Binding-site contacts:
Ligand atom O contacts residue TYR7 of chain 1.A at 3.4 Å.
Ligand atom CD2 contacts residue TYR7 of chain 1.A at 3.5 Å (hydrophobic).
Ligand atom N contacts residue TYR7 of chain 1.A at 3.4 Å (h-bond).
Ligand atom O contacts residue ILE66 of chain 1.A at 3.3 Å.
Ligand atom CD1 contacts residue SER67 of chain 1.A at 3.2 Å.
Ligand atom N contacts residue TYR99 of chain 1.A at 3.0 Å (h-bond).
Ligand atom OG contacts residue ASN70 of chain 1.A at 2.5 Å (h-bond).
Ligand atom O contacts residue TYR159 of chain 1.A at 2.7 Å (h-bond).
Ligand atom CA contacts residue SER77 of chain 1.A at 3.4 Å.
Ligand atom CD1 contacts residue SER77 of chain 1.A at 3.4 Å.
Ligand atom CA contacts residue TYR171 of chain 1.A at 3.5 Å (hydrophobic).
Ligand atom CD2 contacts residue ASN63 of chain 1.A at 3.5 Å.
Ligand atom CB contacts residue GLU76 of chain 1.A at 3.4 Å.
Ligand atom CB contacts residue ASN63 of chain 1.A at 3.5 Å.
Ligand atom CD1 contacts residue ASN63 of chain 1.A at 3.4 Å.
Ligand atom CG contacts residue ASN63 of chain 1.A at 3.3 Å.
Ligand atom O contacts residue LYS146 of chain 1.A at 3.0 Å (salt-bridge).
Ligand atom O contacts residue TRP147 of chain 1.A at 3.3 Å (h-bond).
Ligand atom N contacts residue SER77 of chain 1.A at 2.8 Å (h-bond).
Ligand atom CD2 contacts residue TYR9 of chain 1.A at 3.4 Å (hydrophobic).
Ligand atom CB contacts residue TRP167 of chain 1.A at 3.4 Å (hydrophobic).
Ligand atom CA contacts residue TYR159 of chain 1.A at 3.5 Å (hydrophobic).
Ligand atom CB contacts residue GLU152 of chain 1.A at 3.3 Å.
Ligand atom CA contacts residue TYR7 of chain 1.A at 3.2 Å (hydrophobic).
Ligand atom N contacts residue ASN63 of chain 1.A at 3.0 Å (h-bond).
Ligand atom OG contacts residue THR69 of chain 1.A at 3.2 Å.
Ligand atom OG contacts residue GLU76 of chain 1.A at 2.9 Å (salt-bridge).
Ligand atom N contacts residue TYR159 of chain 1.A at 3.5 Å.
Ligand atom OG contacts residue ARG62 of chain 1.A at 3.1 Å (salt-bridge).
Ligand atom NE2 contacts residue ASN63 of chain 1.A at 3.4 Å (h-bond).
Ligand atom O contacts residue ASN80 of chain 1.A at 2.9 Å (h-bond).
Ligand atom C contacts residue TYR7 of chain 1.A at 3.2 Å (hydrophobic).
Ligand atom CB contacts residue ASN70 of chain 1.A at 3.4 Å.
Ligand atom O contacts residue TYR84 of chain 1.A at 3.4 Å (h-bond).
Ligand atom OXT contacts residue THR143 of chain 1.A at 2.6 Å (h-bond).
Ligand atom N contacts residue GLU152 of chain 1.A at 2.9 Å (salt-bridge).
Ligand atom N contacts residue TYR7 of chain 1.A at 2.9 Å (h-bond).
Ligand atom OXT contacts residue TYR84 of chain 1.A at 2.9 Å (h-bond).
Ligand atom N contacts residue TYR171 of chain 1.A at 2.7 Å (h-bond).
Ligand atom O contacts residue TRP147 of chain 1.A at 3.1 Å (h-bond).

Sequence of chain 1.A:
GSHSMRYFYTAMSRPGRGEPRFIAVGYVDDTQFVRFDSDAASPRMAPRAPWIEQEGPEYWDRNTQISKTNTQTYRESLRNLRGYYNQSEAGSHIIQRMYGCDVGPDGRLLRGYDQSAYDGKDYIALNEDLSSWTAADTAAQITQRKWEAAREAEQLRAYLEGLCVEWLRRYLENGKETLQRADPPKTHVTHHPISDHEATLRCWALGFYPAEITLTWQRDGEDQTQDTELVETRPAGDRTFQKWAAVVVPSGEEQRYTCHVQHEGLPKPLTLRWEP

The protein below binds the small molecule below.
Small molecule (SMILES): CC(C)C[C@H](NC(=O)[C@H](CO)NC(=O)[C@H](Cc1cnc[nH]1)NC(=O)CNC(=O)[C@H](CO)NC(=O)[C@H](CO)NC(=O)[C@H](C)NC(=O)[C@H](CC(C)C)NC(=O)[C@@H](N)Cc1cnc[nH]1)C(=O)O